Binding-site contacts:
Ligand atom C2 contacts residue TRP59 of chain 1.A at 4.3 Å (hydrophobic).
Ligand atom O1 contacts residue HIS149 of chain 1.A at 4.5 Å.
Ligand atom O2 contacts residue ASN180 of chain 1.A at 4.4 Å.
Ligand atom S contacts residue CYS168 of chain 1.A at 3.8 Å.
Ligand atom S contacts residue HIS88 of chain 1.A at 3.6 Å.
Ligand atom C6 contacts residue HIS210 of chain 1.A at 4.0 Å.
Ligand atom C5 contacts residue VAL39 of chain 1.A at 4.3 Å (hydrophobic).
Ligand atom S contacts residue ZN1 of chain 1.F at 2.3 Å.
Ligand atom C7 contacts residue LYS171 of chain 1.A at 4.4 Å.
Ligand atom C1 contacts residue HIS88 of chain 1.A at 3.6 Å.
Ligand atom C2 contacts residue ZN1 of chain 1.F at 4.0 Å.
Ligand atom C2 contacts residue ASP90 of chain 1.A at 4.3 Å.
Ligand atom O3 contacts residue ASN180 of chain 1.A at 2.7 Å (h-bond).
Ligand atom C1 contacts residue HIS210 of chain 1.A at 4.4 Å.
Ligand atom O1 contacts residue ASN180 of chain 1.A at 4.2 Å.
Ligand atom C1 contacts residue ZN1 of chain 1.F at 3.4 Å.
Ligand atom C3 contacts residue TRP59 of chain 1.A at 3.8 Å (hydrophobic).
Ligand atom C9 contacts residue ASN180 of chain 1.A at 3.7 Å.
Ligand atom C6 contacts residue VAL39 of chain 1.A at 4.5 Å (hydrophobic).
Ligand atom S contacts residue HIS210 of chain 1.A at 3.6 Å.
Ligand atom C5 contacts residue HIS210 of chain 1.A at 3.7 Å.
Ligand atom S contacts residue HIS86 of chain 1.A at 3.8 Å.
Ligand atom O3 contacts residue GLY179 of chain 1.A at 3.4 Å.
Ligand atom N contacts residue HIS210 of chain 1.A at 4.4 Å.
Ligand atom S contacts residue HIS149 of chain 1.A at 3.2 Å (h-bond).
Ligand atom S contacts residue ASP90 of chain 1.A at 3.6 Å.
Ligand atom C1 contacts residue ASP90 of chain 1.A at 3.3 Å.
Ligand atom S contacts residue ZN1 of chain 1.G at 2.3 Å.
Ligand atom C2 contacts residue HIS210 of chain 1.A at 4.2 Å.
Ligand atom C1 contacts residue ZN1 of chain 1.G at 3.2 Å.
Ligand atom C8 contacts residue ASN180 of chain 1.A at 4.3 Å.
Ligand atom C9 contacts residue GLY179 of chain 1.A at 4.4 Å.

The small molecule below binds the protein below.
Small molecule (SMILES): C[C@H](CS)C(=O)N1CCC[C@H]1C(=O)O

Sequence of chain 1.A:
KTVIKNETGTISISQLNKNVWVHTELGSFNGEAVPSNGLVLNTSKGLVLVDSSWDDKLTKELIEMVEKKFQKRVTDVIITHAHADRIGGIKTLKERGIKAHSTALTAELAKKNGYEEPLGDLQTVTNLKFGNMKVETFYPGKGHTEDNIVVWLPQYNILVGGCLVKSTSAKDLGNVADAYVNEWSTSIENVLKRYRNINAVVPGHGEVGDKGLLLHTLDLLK